Sequence of chain 1.B:
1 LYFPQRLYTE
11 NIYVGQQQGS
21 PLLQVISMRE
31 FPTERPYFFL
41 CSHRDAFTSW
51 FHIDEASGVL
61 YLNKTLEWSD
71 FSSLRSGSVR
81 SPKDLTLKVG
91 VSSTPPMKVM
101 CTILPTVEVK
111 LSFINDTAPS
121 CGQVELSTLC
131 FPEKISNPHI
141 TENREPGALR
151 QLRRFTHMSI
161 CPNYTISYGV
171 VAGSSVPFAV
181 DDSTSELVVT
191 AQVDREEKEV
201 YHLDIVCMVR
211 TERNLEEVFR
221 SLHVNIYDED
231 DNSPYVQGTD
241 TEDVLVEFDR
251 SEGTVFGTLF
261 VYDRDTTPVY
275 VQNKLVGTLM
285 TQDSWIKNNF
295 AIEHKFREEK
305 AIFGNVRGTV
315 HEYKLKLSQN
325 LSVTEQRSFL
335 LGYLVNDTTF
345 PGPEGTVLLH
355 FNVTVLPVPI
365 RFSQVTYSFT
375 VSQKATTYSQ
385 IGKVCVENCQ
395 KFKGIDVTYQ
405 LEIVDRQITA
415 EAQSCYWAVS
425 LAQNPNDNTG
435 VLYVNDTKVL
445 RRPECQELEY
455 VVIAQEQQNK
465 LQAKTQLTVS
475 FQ

This protein binds this small molecule.
Small molecule (SMILES): CC(=O)N[C@@H]1[C@@H](O)[C@H](O)[C@@H](CO)O[C@H]1O

Binding-site contacts:
Ligand atom O7 contacts residue ASN163 of chain 1.B at 3.1 Å (h-bond).
Ligand atom C2 contacts residue ASN163 of chain 1.B at 2.5 Å.
Ligand atom C7 contacts residue PRO162 of chain 1.B at 4.1 Å (hydrophobic).
Ligand atom O5 contacts residue ASN163 of chain 1.B at 2.4 Å (h-bond).
Ligand atom C1 contacts residue ASN163 of chain 1.B at 1.4 Å.
Ligand atom N2 contacts residue ASN163 of chain 1.B at 2.9 Å (h-bond).
Ligand atom C4 contacts residue ASN163 of chain 1.B at 4.3 Å.
Ligand atom C7 contacts residue ASN163 of chain 1.B at 3.1 Å.
Ligand atom C8 contacts residue PRO162 of chain 1.B at 3.0 Å (hydrophobic).
Ligand atom C5 contacts residue ASN163 of chain 1.B at 3.7 Å.
Ligand atom C8 contacts residue ASN163 of chain 1.B at 3.9 Å.
Ligand atom C3 contacts residue ASN163 of chain 1.B at 3.8 Å.